This small molecule binds to this protein.
Small molecule (SMILES): CC(=O)N[C@@H]1[C@@H](O)[C@H](O)[C@@H](CO)O[C@H]1O

Binding-site contacts:
Ligand atom O6 contacts residue ASN96 of chain 1.B at 4.2 Å.
Ligand atom O6 contacts residue ILE101 of chain 1.B at 4.0 Å.
Ligand atom O5 contacts residue ASN96 of chain 1.B at 2.2 Å (h-bond).
Ligand atom N2 contacts residue ASN96 of chain 1.B at 3.3 Å (h-bond).
Ligand atom C3 contacts residue ASN96 of chain 1.B at 3.9 Å.
Ligand atom N2 contacts residue ASN139 of chain 1.B at 4.4 Å.
Ligand atom C2 contacts residue ASN96 of chain 1.B at 2.6 Å.
Ligand atom C8 contacts residue THR95 of chain 1.B at 4.5 Å.
Ligand atom C4 contacts residue ASN96 of chain 1.B at 4.2 Å.
Ligand atom C5 contacts residue ASN96 of chain 1.B at 3.6 Å.
Ligand atom O7 contacts residue ASN96 of chain 1.B at 4.3 Å.
Ligand atom C7 contacts residue ASN96 of chain 1.B at 3.7 Å.
Ligand atom O3 contacts residue ASN139 of chain 1.B at 4.4 Å.
Ligand atom C3 contacts residue ASN139 of chain 1.B at 4.4 Å.
Ligand atom O6 contacts residue LYS128 of chain 1.B at 4.1 Å.
Ligand atom C1 contacts residue ASN96 of chain 1.B at 1.5 Å.
Ligand atom C8 contacts residue ASN96 of chain 1.B at 4.1 Å.

Sequence of chain 1.B:
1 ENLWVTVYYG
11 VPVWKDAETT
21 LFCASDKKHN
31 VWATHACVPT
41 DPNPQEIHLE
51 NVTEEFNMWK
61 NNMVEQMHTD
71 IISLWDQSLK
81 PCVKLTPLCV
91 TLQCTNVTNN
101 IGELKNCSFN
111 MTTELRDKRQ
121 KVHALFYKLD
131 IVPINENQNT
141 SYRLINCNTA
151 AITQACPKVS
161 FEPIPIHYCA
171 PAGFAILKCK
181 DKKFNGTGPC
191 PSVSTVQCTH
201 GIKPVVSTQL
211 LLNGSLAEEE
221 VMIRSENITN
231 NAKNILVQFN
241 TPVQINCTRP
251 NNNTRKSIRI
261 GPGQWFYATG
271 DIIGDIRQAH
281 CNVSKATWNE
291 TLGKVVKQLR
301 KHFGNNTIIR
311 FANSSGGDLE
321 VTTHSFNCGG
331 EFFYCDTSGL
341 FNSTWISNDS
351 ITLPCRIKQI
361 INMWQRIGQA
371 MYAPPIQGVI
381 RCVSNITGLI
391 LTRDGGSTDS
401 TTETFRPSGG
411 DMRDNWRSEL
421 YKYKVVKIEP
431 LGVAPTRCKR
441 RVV